Binding-site contacts:
Ligand atom CAE contacts residue HIS177 of chain 1.A at 3.7 Å.
Ligand atom CAD contacts residue LEU274 of chain 1.A at 3.9 Å (hydrophobic).
Ligand atom CAA contacts residue HIS177 of chain 1.A at 3.8 Å.
Ligand atom CAE contacts residue GOL1 of chain 1.E at 3.4 Å.
Ligand atom CAD contacts residue PRO178 of chain 1.A at 3.6 Å (hydrophobic).
Ligand atom CAG contacts residue MN1 of chain 1.G at 1.9 Å.
Ligand atom CAG contacts residue MET158 of chain 1.A at 3.4 Å (hydrophobic).
Ligand atom CAI contacts residue MET158 of chain 1.A at 3.4 Å (hydrophobic).
Ligand atom NQ contacts residue UDP1 of chain 1.D at 2.8 Å (h-bond).
Ligand atom CAC contacts residue HIS177 of chain 1.A at 3.7 Å.
Ligand atom NL contacts residue UDP1 of chain 1.D at 2.1 Å (h-bond).
Ligand atom CAG contacts residue UDP1 of chain 1.D at 3.1 Å.
Ligand atom CAB contacts residue LEU273 of chain 1.A at 3.9 Å (hydrophobic).
Ligand atom SAM contacts residue TRP269 of chain 1.A at 3.9 Å.
Ligand atom CAA contacts residue GOL1 of chain 1.E at 3.9 Å.
Ligand atom CAF contacts residue MN1 of chain 1.G at 1.8 Å.
Ligand atom CAN contacts residue HIS177 of chain 1.A at 3.9 Å.
Ligand atom CAH contacts residue MN1 of chain 1.G at 2.7 Å.
Ligand atom CAG contacts residue ASP157 of chain 1.A at 3.0 Å.
Ligand atom CAB contacts residue LEU274 of chain 1.A at 3.8 Å (hydrophobic).
Ligand atom CAB contacts residue HIS177 of chain 1.A at 4.0 Å.
Ligand atom CAB contacts residue GLY179 of chain 1.A at 3.9 Å.
Ligand atom NL contacts residue MN1 of chain 1.G at 0.6 Å.
Ligand atom CAP contacts residue UDP1 of chain 1.D at 3.9 Å.
Ligand atom CAF contacts residue ASP157 of chain 1.A at 3.3 Å.
Ligand atom CAH contacts residue UDP1 of chain 1.D at 1.5 Å.
Ligand atom CAI contacts residue ASP155 of chain 1.A at 3.5 Å.
Ligand atom CAI contacts residue UDP1 of chain 1.D at 3.4 Å.
Ligand atom NQ contacts residue MN1 of chain 1.G at 3.2 Å.
Ligand atom CAI contacts residue ALA212 of chain 1.A at 3.9 Å (hydrophobic).
Ligand atom CAF contacts residue ASP155 of chain 1.A at 3.5 Å.
Ligand atom NJ contacts residue PRO178 of chain 1.A at 3.6 Å.
Ligand atom CAF contacts residue UDP1 of chain 1.D at 1.0 Å.
Ligand atom NL contacts residue ASP155 of chain 1.A at 2.7 Å (salt-bridge).
Ligand atom CAC contacts residue GOL1 of chain 1.E at 2.9 Å.
Ligand atom CAG contacts residue ASP155 of chain 1.A at 3.3 Å.
Ligand atom CAI contacts residue MN1 of chain 1.G at 2.8 Å.
Ligand atom NL contacts residue ASP157 of chain 1.A at 2.6 Å (salt-bridge).
Ligand atom NJ contacts residue ASP270 of chain 1.A at 3.5 Å.
Ligand atom CAH contacts residue ASP155 of chain 1.A at 3.7 Å.

A protein and the small-molecule ligand that binds it are described below.
Small molecule (SMILES): c1ccc(-c2nsc(N3CCNCC3)n2)cc1

Sequence of chain 1.A:
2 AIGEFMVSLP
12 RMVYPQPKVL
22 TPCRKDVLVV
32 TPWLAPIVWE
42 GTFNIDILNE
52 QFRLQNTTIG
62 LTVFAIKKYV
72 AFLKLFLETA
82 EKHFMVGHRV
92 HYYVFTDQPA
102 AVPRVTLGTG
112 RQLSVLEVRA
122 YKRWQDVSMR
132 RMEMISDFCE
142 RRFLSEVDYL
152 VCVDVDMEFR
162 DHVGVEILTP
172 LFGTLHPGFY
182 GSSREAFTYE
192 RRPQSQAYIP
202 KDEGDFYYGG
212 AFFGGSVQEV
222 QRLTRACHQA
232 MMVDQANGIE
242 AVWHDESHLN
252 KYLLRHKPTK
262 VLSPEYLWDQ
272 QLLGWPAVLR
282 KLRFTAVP